Sequence of chain 1.B:
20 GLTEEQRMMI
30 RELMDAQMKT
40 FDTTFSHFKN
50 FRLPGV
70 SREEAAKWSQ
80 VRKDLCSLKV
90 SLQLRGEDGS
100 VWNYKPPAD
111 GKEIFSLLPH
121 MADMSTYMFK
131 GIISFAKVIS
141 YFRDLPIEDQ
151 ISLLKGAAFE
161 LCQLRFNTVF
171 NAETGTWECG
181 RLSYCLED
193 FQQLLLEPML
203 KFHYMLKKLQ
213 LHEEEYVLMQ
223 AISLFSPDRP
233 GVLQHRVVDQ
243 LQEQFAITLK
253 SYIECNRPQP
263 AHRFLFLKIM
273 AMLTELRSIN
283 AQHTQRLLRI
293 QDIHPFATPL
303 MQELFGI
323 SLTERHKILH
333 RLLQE

A protein and the small-molecule ligand that binds it are described below.
Small molecule (SMILES): CCC[C@H](CC)Oc1ccc(C(=O)OC)cc1NC(=O)c1nnn(-c2cc(OC)ccc2OC)c1C

Binding-site contacts:
Ligand atom N23 contacts residue PHE159 of chain 1.B at 3.5 Å.
Ligand atom O28 contacts residue PHE159 of chain 1.B at 3.8 Å.
Ligand atom C34 contacts residue PHE159 of chain 1.B at 3.7 Å (hydrophobic).
Ligand atom O07 contacts residue MET201 of chain 1.B at 3.8 Å.
Ligand atom C31 contacts residue PHE159 of chain 1.B at 3.7 Å (hydrophobic).
Ligand atom C30 contacts residue PHE159 of chain 1.B at 3.8 Å (hydrophobic).
Ligand atom C06 contacts residue GLN163 of chain 1.B at 3.2 Å.
Ligand atom C30 contacts residue PHE307 of chain 1.B at 3.6 Å (hydrophobic).
Ligand atom O13 contacts residue LEU87 of chain 1.B at 2.8 Å (h-bond).
Ligand atom C34 contacts residue THR286 of chain 1.B at 3.7 Å.
Ligand atom C06 contacts residue TRP177 of chain 1.B at 3.5 Å (hydrophobic).
Ligand atom C35 contacts residue SER125 of chain 1.B at 3.2 Å.
Ligand atom C05 contacts residue PHE166 of chain 1.B at 3.5 Å (hydrophobic).
Ligand atom C06 contacts residue HIS205 of chain 1.B at 3.4 Å.
Ligand atom O14 contacts residue MET121 of chain 1.B at 3.3 Å.
Ligand atom C01 contacts residue PHE166 of chain 1.B at 3.5 Å (hydrophobic).
Ligand atom C10 contacts residue VAL89 of chain 1.B at 3.5 Å (hydrophobic).
Ligand atom C11 contacts residue MET121 of chain 1.B at 3.8 Å (hydrophobic).
Ligand atom C06 contacts residue MET201 of chain 1.B at 3.6 Å (hydrophobic).
Ligand atom C12 contacts residue MET121 of chain 1.B at 3.8 Å (hydrophobic).
Ligand atom N24 contacts residue SER125 of chain 1.B at 3.6 Å.
Ligand atom C30 contacts residue LEU306 of chain 1.B at 3.4 Å (hydrophobic).
Ligand atom C31 contacts residue PHE307 of chain 1.B at 3.4 Å (hydrophobic).
Ligand atom O20 contacts residue MET121 of chain 1.B at 3.7 Å.
Ligand atom C01 contacts residue TYR184 of chain 1.B at 3.5 Å (hydrophobic).
Ligand atom C12 contacts residue LEU87 of chain 1.B at 3.5 Å (hydrophobic).
Ligand atom C15 contacts residue LEU117 of chain 1.B at 3.8 Å (hydrophobic).
Ligand atom C05 contacts residue TRP177 of chain 1.B at 3.4 Å (hydrophobic).
Ligand atom C29 contacts residue ALA158 of chain 1.B at 3.4 Å (hydrophobic).
Ligand atom C01 contacts residue MET124 of chain 1.B at 3.8 Å (hydrophobic).
Ligand atom N24 contacts residue PHE159 of chain 1.B at 3.7 Å.
Ligand atom N22 contacts residue GLN163 of chain 1.B at 2.9 Å (h-bond).
Ligand atom O33 contacts residue PHE159 of chain 1.B at 3.3 Å.
Ligand atom C21 contacts residue SER125 of chain 1.B at 3.6 Å.
Ligand atom C34 contacts residue HIS285 of chain 1.B at 3.3 Å.
Ligand atom C25 contacts residue PHE159 of chain 1.B at 3.5 Å (hydrophobic).
Ligand atom O28 contacts residue ALA158 of chain 1.B at 3.6 Å.
Ligand atom C32 contacts residue PHE159 of chain 1.B at 3.2 Å (hydrophobic).
Ligand atom N23 contacts residue GLN163 of chain 1.B at 2.9 Å (h-bond).
Ligand atom C36 contacts residue SER125 of chain 1.B at 3.4 Å.